The small molecule below binds the protein below.
Small molecule (SMILES): CCS(=O)(=O)Nc1ccc2c(c1)C(/C(=N/c1ccc(CN3CCCCC3)cc1)c1ccccc1)C(=O)N2

Binding-site contacts:
Ligand atom CAB contacts residue LYS39 of chain 1.A at 3.8 Å.
Ligand atom OBE contacts residue GLY40 of chain 1.A at 3.6 Å.
Ligand atom CAJ contacts residue GLY112 of chain 1.A at 3.8 Å.
Ligand atom CAW contacts residue TYR298 of chain 1.A at 3.8 Å (hydrophobic).
Ligand atom CBJ contacts residue ALA58 of chain 1.A at 3.6 Å (hydrophobic).
Ligand atom CAL contacts residue GLY111 of chain 1.A at 3.4 Å.
Ligand atom CAB contacts residue GLY38 of chain 1.A at 3.6 Å.
Ligand atom OBE contacts residue SER41 of chain 1.A at 3.2 Å (h-bond).
Ligand atom OAU contacts residue GLY40 of chain 1.A at 3.1 Å.
Ligand atom CAL contacts residue GLY110 of chain 1.A at 3.4 Å.
Ligand atom CAD contacts residue VAL45 of chain 1.A at 3.8 Å (hydrophobic).
Ligand atom CAT contacts residue ASN156 of chain 1.A at 3.1 Å.
Ligand atom CAQ contacts residue ILE37 of chain 1.A at 3.8 Å (hydrophobic).
Ligand atom CBC contacts residue LEU158 of chain 1.A at 3.5 Å (hydrophobic).
Ligand atom OBK contacts residue LEU109 of chain 1.A at 2.8 Å (h-bond).
Ligand atom CAV contacts residue TYR298 of chain 1.A at 3.3 Å (hydrophobic).
Ligand atom CAJ contacts residue GLY110 of chain 1.A at 3.1 Å.
Ligand atom CAA contacts residue LYS39 of chain 1.A at 3.7 Å.
Ligand atom CBB contacts residue LEU158 of chain 1.A at 3.8 Å (hydrophobic).
Ligand atom NBI contacts residue ALA58 of chain 1.A at 3.3 Å.
Ligand atom CBH contacts residue GLU107 of chain 1.A at 3.7 Å.
Ligand atom CBH contacts residue ALA58 of chain 1.A at 3.8 Å (hydrophobic).
Ligand atom OAU contacts residue VAL45 of chain 1.A at 3.1 Å.
Ligand atom CAE contacts residue ILE37 of chain 1.A at 3.7 Å (hydrophobic).
Ligand atom CAT contacts residue ASP169 of chain 1.A at 3.5 Å.
Ligand atom CAF contacts residue ILE37 of chain 1.A at 3.5 Å (hydrophobic).
Ligand atom CAJ contacts residue GLY111 of chain 1.A at 3.8 Å.
Ligand atom OBE contacts residue LYS60 of chain 1.A at 3.4 Å (salt-bridge).
Ligand atom CAQ contacts residue LEU109 of chain 1.A at 3.8 Å (hydrophobic).
Ligand atom CBF contacts residue MET106 of chain 1.A at 3.5 Å (hydrophobic).
Ligand atom CBJ contacts residue GLU107 of chain 1.A at 3.8 Å.
Ligand atom NBI contacts residue GLU107 of chain 1.A at 2.8 Å (salt-bridge).
Ligand atom NAP contacts residue ILE37 of chain 1.A at 3.6 Å.
Ligand atom OBE contacts residue ASP169 of chain 1.A at 3.7 Å.
Ligand atom OBK contacts residue TYR108 of chain 1.A at 3.6 Å.
Ligand atom CBJ contacts residue LEU109 of chain 1.A at 3.7 Å (hydrophobic).
Ligand atom OBK contacts residue ALA58 of chain 1.A at 3.8 Å.
Ligand atom NAP contacts residue LEU109 of chain 1.A at 3.6 Å.
Ligand atom CAR contacts residue LEU109 of chain 1.A at 3.3 Å (hydrophobic).
Ligand atom CBH contacts residue LEU158 of chain 1.A at 3.6 Å (hydrophobic).

Sequence of chain 1.A:
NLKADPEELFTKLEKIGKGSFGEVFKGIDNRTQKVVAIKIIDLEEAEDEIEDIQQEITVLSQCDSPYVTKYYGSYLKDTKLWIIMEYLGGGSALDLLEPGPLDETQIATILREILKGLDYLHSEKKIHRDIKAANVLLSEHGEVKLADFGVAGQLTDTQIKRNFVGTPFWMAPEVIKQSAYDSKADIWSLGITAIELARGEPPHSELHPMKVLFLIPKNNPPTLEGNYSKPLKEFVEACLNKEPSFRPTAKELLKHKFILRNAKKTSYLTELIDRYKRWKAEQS